The protein below binds the small molecule below.
Small molecule (SMILES): CC(=O)N[C@H]1[C@H]([C@H](O)[C@H](O)CO)O[C@@](O[C@H](CO)[C@@H](O)[C@@H]2O[C@@H](C(=O)O)C[C@H](O)[C@H]2NC(C)=O)(C(=O)O)C[C@@H]1O

Binding-site contacts:
Ligand atom C1 contacts residue THR276 of chain 12.F at 3.1 Å.
Ligand atom C6 contacts residue LYS68 of chain 12.F at 4.0 Å.
Ligand atom C9 contacts residue GLN278 of chain 12.F at 3.3 Å.
Ligand atom C11 contacts residue PHE270 of chain 12.F at 3.9 Å (hydrophobic).
Ligand atom C11 contacts residue ASN272 of chain 12.F at 3.6 Å.
Ligand atom N5 contacts residue ASN272 of chain 12.F at 3.2 Å (h-bond).
Ligand atom N5 contacts residue GLN278 of chain 12.F at 3.9 Å.
Ligand atom O1A contacts residue SER274 of chain 12.F at 3.8 Å.
Ligand atom O1B contacts residue LYS68 of chain 12.F at 3.0 Å (salt-bridge).
Ligand atom O8 contacts residue GLN278 of chain 12.F at 3.5 Å (h-bond).
Ligand atom O9 contacts residue LYS68 of chain 12.F at 2.5 Å (salt-bridge).
Ligand atom C8 contacts residue GLN278 of chain 12.F at 3.7 Å.
Ligand atom O1B contacts residue ASN272 of chain 12.F at 3.4 Å (h-bond).
Ligand atom O1B contacts residue THR276 of chain 12.F at 2.4 Å (h-bond).
Ligand atom O7 contacts residue LEU62 of chain 12.F at 3.9 Å.
Ligand atom C11 contacts residue PHE65 of chain 12.F at 4.0 Å (hydrophobic).
Ligand atom C11 contacts residue GLN278 of chain 12.F at 3.5 Å.
Ligand atom C10 contacts residue LEU62 of chain 12.F at 3.6 Å (hydrophobic).
Ligand atom C11 contacts residue THR276 of chain 12.F at 3.2 Å.
Ligand atom C11 contacts residue HIS138 of chain 13.F at 3.1 Å.
Ligand atom C10 contacts residue ASN272 of chain 12.F at 3.9 Å.
Ligand atom O9 contacts residue GLN278 of chain 12.F at 4.1 Å.
Ligand atom O8 contacts residue THR276 of chain 12.F at 3.9 Å.
Ligand atom C8 contacts residue LYS68 of chain 12.F at 3.5 Å.
Ligand atom C9 contacts residue LYS68 of chain 12.F at 3.6 Å.
Ligand atom C10 contacts residue GLN278 of chain 12.F at 4.1 Å.
Ligand atom C9 contacts residue LEU67 of chain 12.F at 3.4 Å (hydrophobic).
Ligand atom O8 contacts residue LYS68 of chain 12.F at 3.1 Å.
Ligand atom C11 contacts residue LEU62 of chain 12.F at 3.9 Å (hydrophobic).
Ligand atom C6 contacts residue ASN272 of chain 12.F at 3.6 Å.
Ligand atom O4 contacts residue ASP74 of chain 11.F at 4.0 Å.
Ligand atom C7 contacts residue GLN278 of chain 12.F at 3.9 Å.
Ligand atom O1A contacts residue ASN272 of chain 12.F at 4.1 Å.
Ligand atom O8 contacts residue ASN272 of chain 12.F at 3.3 Å (h-bond).
Ligand atom C11 contacts residue PHE75 of chain 11.F at 3.5 Å (hydrophobic).
Ligand atom C1 contacts residue ASN272 of chain 12.F at 3.9 Å.
Ligand atom O1A contacts residue THR276 of chain 12.F at 3.3 Å (h-bond).
Ligand atom O9 contacts residue LEU67 of chain 12.F at 2.3 Å.
Ligand atom O10 contacts residue PHE75 of chain 11.F at 3.9 Å.
Ligand atom O10 contacts residue LEU62 of chain 12.F at 3.2 Å.

Sequence of chain 13.F:
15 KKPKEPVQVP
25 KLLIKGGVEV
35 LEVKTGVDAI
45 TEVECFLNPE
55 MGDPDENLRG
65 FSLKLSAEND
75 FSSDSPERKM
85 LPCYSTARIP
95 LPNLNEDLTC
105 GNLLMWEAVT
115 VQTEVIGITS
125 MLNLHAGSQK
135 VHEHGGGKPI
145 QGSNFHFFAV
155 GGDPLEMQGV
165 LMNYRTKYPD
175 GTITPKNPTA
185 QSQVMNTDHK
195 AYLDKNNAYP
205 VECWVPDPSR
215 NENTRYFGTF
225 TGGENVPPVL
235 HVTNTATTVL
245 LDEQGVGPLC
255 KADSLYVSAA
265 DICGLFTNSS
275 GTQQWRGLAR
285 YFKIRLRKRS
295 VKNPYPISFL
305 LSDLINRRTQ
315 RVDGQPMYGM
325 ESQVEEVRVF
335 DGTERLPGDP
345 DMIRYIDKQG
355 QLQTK

Sequence of chain 11.F:
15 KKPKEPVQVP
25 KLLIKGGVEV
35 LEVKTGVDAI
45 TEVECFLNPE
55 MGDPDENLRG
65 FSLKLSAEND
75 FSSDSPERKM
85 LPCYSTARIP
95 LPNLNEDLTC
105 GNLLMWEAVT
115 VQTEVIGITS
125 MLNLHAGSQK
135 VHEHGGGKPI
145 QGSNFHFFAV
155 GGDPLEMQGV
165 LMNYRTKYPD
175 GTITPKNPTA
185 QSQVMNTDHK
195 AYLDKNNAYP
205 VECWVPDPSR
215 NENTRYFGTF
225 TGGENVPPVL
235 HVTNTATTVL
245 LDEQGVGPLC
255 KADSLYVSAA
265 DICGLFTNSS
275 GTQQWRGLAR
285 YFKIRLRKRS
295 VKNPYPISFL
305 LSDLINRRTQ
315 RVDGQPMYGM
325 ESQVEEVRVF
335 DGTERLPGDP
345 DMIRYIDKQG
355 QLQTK

Sequence of chain 12.F:
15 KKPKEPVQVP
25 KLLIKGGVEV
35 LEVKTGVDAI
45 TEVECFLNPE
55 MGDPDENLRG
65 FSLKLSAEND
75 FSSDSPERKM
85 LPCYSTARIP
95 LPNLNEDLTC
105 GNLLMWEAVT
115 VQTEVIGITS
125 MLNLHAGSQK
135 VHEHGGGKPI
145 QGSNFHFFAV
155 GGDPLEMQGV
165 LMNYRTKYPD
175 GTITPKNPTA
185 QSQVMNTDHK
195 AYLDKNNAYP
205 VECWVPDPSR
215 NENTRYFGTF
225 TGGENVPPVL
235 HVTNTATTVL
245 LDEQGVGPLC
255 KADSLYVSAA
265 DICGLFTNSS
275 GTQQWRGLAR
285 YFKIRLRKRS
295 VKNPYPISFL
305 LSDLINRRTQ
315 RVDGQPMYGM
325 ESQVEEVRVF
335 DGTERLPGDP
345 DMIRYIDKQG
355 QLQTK